The small molecule below binds the protein below.
Small molecule (SMILES): CC(=O)N[C@@H]1[C@@H](O)[C@H](O)[C@@H](CO)O[C@H]1O

Sequence of chain 1.G:
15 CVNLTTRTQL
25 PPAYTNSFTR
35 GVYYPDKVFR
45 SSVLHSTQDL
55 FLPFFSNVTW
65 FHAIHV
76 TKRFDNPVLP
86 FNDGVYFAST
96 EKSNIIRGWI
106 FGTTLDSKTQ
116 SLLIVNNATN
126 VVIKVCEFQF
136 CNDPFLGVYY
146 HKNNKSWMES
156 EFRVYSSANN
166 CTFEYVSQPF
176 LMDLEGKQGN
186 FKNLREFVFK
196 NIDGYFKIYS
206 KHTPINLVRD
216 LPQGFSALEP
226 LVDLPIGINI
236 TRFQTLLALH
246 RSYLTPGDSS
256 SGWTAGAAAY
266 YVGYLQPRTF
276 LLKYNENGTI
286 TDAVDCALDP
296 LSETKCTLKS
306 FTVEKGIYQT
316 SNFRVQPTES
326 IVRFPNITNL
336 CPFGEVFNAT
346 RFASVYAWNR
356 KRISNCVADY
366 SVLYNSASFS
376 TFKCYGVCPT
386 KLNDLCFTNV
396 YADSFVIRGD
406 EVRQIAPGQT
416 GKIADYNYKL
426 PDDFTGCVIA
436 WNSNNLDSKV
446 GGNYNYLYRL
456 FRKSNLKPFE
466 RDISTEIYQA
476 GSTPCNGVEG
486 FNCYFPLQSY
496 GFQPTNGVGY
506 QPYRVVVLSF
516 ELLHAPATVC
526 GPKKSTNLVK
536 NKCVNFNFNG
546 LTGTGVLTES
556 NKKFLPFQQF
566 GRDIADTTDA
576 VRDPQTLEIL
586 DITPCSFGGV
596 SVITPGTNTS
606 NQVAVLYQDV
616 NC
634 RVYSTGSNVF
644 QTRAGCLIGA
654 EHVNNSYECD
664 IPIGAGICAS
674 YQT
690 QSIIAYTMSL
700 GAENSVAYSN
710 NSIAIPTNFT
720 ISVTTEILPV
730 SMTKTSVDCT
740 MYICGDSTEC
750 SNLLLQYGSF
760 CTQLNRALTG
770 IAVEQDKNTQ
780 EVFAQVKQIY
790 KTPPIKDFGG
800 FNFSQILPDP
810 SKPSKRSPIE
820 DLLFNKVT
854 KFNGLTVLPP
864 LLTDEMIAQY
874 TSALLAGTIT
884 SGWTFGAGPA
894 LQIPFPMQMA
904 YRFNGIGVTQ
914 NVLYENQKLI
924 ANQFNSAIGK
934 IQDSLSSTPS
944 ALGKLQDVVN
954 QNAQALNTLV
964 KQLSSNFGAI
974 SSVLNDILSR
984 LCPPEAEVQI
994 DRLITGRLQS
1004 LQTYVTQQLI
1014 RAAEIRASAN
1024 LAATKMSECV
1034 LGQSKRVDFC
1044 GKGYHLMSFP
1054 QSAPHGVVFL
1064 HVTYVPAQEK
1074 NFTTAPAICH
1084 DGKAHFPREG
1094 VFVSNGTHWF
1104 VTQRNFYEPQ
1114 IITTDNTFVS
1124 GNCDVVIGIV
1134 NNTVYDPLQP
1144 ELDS

Binding-site contacts:
Ligand atom C4 contacts residue ASN149 of chain 1.G at 4.4 Å.
Ligand atom C5 contacts residue ASN149 of chain 1.G at 3.8 Å.
Ligand atom C8 contacts residue SER151 of chain 1.G at 3.6 Å.
Ligand atom C1 contacts residue ASN148 of chain 1.G at 3.6 Å.
Ligand atom C1 contacts residue ASN149 of chain 1.G at 1.5 Å.
Ligand atom C2 contacts residue ASN149 of chain 1.G at 2.5 Å.
Ligand atom C7 contacts residue SER151 of chain 1.G at 4.2 Å.
Ligand atom N2 contacts residue ASN149 of chain 1.G at 2.9 Å (h-bond).
Ligand atom C7 contacts residue MET153 of chain 1.G at 4.3 Å (hydrophobic).
Ligand atom C3 contacts residue MET153 of chain 1.G at 4.0 Å (hydrophobic).
Ligand atom C6 contacts residue ASN148 of chain 1.G at 4.0 Å.
Ligand atom C8 contacts residue ASN149 of chain 1.G at 4.5 Å.
Ligand atom C5 contacts residue ASN148 of chain 1.G at 3.9 Å.
Ligand atom C3 contacts residue ASN149 of chain 1.G at 3.9 Å.
Ligand atom O6 contacts residue ASN148 of chain 1.G at 3.9 Å.
Ligand atom C8 contacts residue TRP152 of chain 1.G at 3.2 Å (hydrophobic).
Ligand atom C7 contacts residue ASN149 of chain 1.G at 3.4 Å.
Ligand atom C8 contacts residue MET153 of chain 1.G at 3.7 Å (hydrophobic).
Ligand atom O5 contacts residue ASN148 of chain 1.G at 3.4 Å.
Ligand atom C6 contacts residue ASN149 of chain 1.G at 4.3 Å.
Ligand atom O5 contacts residue ASN149 of chain 1.G at 2.5 Å (h-bond).
Ligand atom O7 contacts residue ASN149 of chain 1.G at 3.5 Å (h-bond).
Ligand atom N2 contacts residue MET153 of chain 1.G at 4.0 Å.
Ligand atom O3 contacts residue MET153 of chain 1.G at 3.2 Å (h-bond).